A protein and the small-molecule ligand that binds it are described below.
Small molecule (SMILES): Nc1n[nH]c2cc(-c3c[nH]c([C@H](Cc4ccccc4)NC(=O)/C=C/c4cc(Cl)ccc4-n4cnnn4)n3)ccc12

Sequence of chain 1.B:
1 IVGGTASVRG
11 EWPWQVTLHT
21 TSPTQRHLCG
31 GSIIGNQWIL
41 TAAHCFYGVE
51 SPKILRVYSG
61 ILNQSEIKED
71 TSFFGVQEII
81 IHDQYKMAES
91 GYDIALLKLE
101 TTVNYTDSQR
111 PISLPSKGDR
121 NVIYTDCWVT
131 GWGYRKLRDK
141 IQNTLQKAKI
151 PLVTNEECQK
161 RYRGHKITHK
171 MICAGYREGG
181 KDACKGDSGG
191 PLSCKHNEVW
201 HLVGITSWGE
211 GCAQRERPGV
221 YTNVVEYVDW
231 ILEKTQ

Binding-site contacts:
Ligand atom N35 contacts residue CYS212 of chain 1.B at 3.3 Å (h-bond).
Ligand atom N35 contacts residue LYS185 of chain 1.B at 3.4 Å.
Ligand atom N1 contacts residue SER188 of chain 1.B at 3.6 Å.
Ligand atom N27 contacts residue GLY211 of chain 1.B at 3.6 Å.
Ligand atom C20 contacts residue LEU28 of chain 1.B at 3.4 Å (hydrophobic).
Ligand atom C23 contacts residue TRP208 of chain 1.B at 3.4 Å (hydrophobic).
Ligand atom N38 contacts residue ILE141 of chain 1.B at 3.4 Å.
Ligand atom O32 contacts residue SER188 of chain 1.B at 3.0 Å (h-bond).
Ligand atom C33 contacts residue GLY209 of chain 1.B at 3.3 Å.
Ligand atom C4 contacts residue HIS44 of chain 1.B at 3.4 Å.
Ligand atom N37 contacts residue TYR134 of chain 1.B at 3.1 Å (h-bond).
Ligand atom N36 contacts residue CYS212 of chain 1.B at 3.3 Å (h-bond).
Ligand atom C21 contacts residue ALA183 of chain 1.B at 3.6 Å (hydrophobic).
Ligand atom C22 contacts residue ALA183 of chain 1.B at 3.6 Å (hydrophobic).
Ligand atom C19 contacts residue HIS27 of chain 1.B at 3.3 Å.
Ligand atom C33 contacts residue GLY211 of chain 1.B at 3.0 Å.
Ligand atom C2 contacts residue SER188 of chain 1.B at 3.3 Å.
Ligand atom C24 contacts residue TRP208 of chain 1.B at 3.6 Å (hydrophobic).
Ligand atom CL1 contacts residue GLY219 of chain 1.B at 3.6 Å.
Ligand atom C13 contacts residue GLY186 of chain 1.B at 3.5 Å.
Ligand atom CL1 contacts residue VAL220 of chain 1.B at 3.5 Å.
Ligand atom N40 contacts residue HIS27 of chain 1.B at 3.0 Å (h-bond).
Ligand atom O32 contacts residue LYS185 of chain 1.B at 3.5 Å.
Ligand atom C30 contacts residue CYS184 of chain 1.B at 3.4 Å (hydrophobic).
Ligand atom N14 contacts residue GLY186 of chain 1.B at 3.3 Å (h-bond).
Ligand atom C10 contacts residue HIS44 of chain 1.B at 3.4 Å.
Ligand atom C22 contacts residue ASP182 of chain 1.B at 3.6 Å.
Ligand atom C12 contacts residue LYS185 of chain 1.B at 3.5 Å.
Ligand atom C21 contacts residue GLY211 of chain 1.B at 3.4 Å.
Ligand atom O32 contacts residue GLY186 of chain 1.B at 2.7 Å (h-bond).
Ligand atom C5 contacts residue HIS44 of chain 1.B at 3.4 Å.
Ligand atom C39 contacts residue ILE141 of chain 1.B at 3.4 Å (hydrophobic).
Ligand atom N36 contacts residue LYS185 of chain 1.B at 3.5 Å (salt-bridge).
Ligand atom O32 contacts residue CYS184 of chain 1.B at 3.5 Å (h-bond).
Ligand atom C31 contacts residue SER188 of chain 1.B at 3.3 Å.
Ligand atom C22 contacts residue TRP208 of chain 1.B at 3.7 Å (hydrophobic).
Ligand atom N27 contacts residue CYS212 of chain 1.B at 3.6 Å.
Ligand atom O32 contacts residue ASP187 of chain 1.B at 3.3 Å (salt-bridge).
Ligand atom C21 contacts residue GLY209 of chain 1.B at 3.6 Å.
Ligand atom CL1 contacts residue TRP208 of chain 1.B at 3.5 Å.